The protein below binds the small molecule below.
Small molecule (SMILES): CC(=O)N[C@@H]1[C@@H](O)[C@@H](O)[C@@H](CO)O[C@@H]1O

Sequence of chain 1.DB:
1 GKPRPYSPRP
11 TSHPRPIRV

Binding-site contacts:
Ligand atom C2 contacts residue HIS13 of chain 1.DB at 3.2 Å.
Ligand atom N2 contacts residue HIS13 of chain 1.DB at 3.7 Å.
Ligand atom N2 contacts residue SER12 of chain 1.DB at 4.0 Å.
Ligand atom O7 contacts residue HIS13 of chain 1.DB at 3.4 Å.
Ligand atom O4 contacts residue HIS13 of chain 1.DB at 4.0 Å.
Ligand atom C4 contacts residue PRO14 of chain 1.DB at 4.1 Å (hydrophobic).
Ligand atom C1 contacts residue HIS13 of chain 1.DB at 3.3 Å.
Ligand atom N2 contacts residue THR11 of chain 1.DB at 2.7 Å (h-bond).
Ligand atom C1 contacts residue THR11 of chain 1.DB at 1.4 Å.
Ligand atom C7 contacts residue THR11 of chain 1.DB at 3.4 Å.
Ligand atom O5 contacts residue PRO14 of chain 1.DB at 4.5 Å.
Ligand atom C3 contacts residue PRO14 of chain 1.DB at 4.0 Å (hydrophobic).
Ligand atom C3 contacts residue HIS13 of chain 1.DB at 4.4 Å.
Ligand atom C7 contacts residue SER12 of chain 1.DB at 3.6 Å.
Ligand atom C5 contacts residue THR11 of chain 1.DB at 3.0 Å.
Ligand atom O4 contacts residue ARG15 of chain 1.DB at 3.3 Å (salt-bridge).
Ligand atom C7 contacts residue HIS13 of chain 1.DB at 3.7 Å.
Ligand atom O3 contacts residue PRO14 of chain 1.DB at 3.7 Å.
Ligand atom N2 contacts residue PRO14 of chain 1.DB at 4.0 Å.
Ligand atom C8 contacts residue THR11 of chain 1.DB at 3.3 Å.
Ligand atom C3 contacts residue THR11 of chain 1.DB at 3.5 Å.
Ligand atom C8 contacts residue SER12 of chain 1.DB at 3.1 Å.
Ligand atom C2 contacts residue PRO14 of chain 1.DB at 3.6 Å (hydrophobic).
Ligand atom C8 contacts residue HIS13 of chain 1.DB at 4.2 Å.
Ligand atom O5 contacts residue HIS13 of chain 1.DB at 3.4 Å (h-bond).
Ligand atom C1 contacts residue SER12 of chain 1.DB at 4.4 Å.
Ligand atom O5 contacts residue THR11 of chain 1.DB at 2.3 Å (h-bond).
Ligand atom O7 contacts residue PRO14 of chain 1.DB at 2.9 Å (h-bond).
Ligand atom O6 contacts residue THR11 of chain 1.DB at 4.0 Å.
Ligand atom C7 contacts residue PRO14 of chain 1.DB at 3.6 Å (hydrophobic).
Ligand atom C2 contacts residue THR11 of chain 1.DB at 2.8 Å.
Ligand atom O7 contacts residue SER12 of chain 1.DB at 4.1 Å.
Ligand atom O4 contacts residue PRO14 of chain 1.DB at 3.1 Å.
Ligand atom C6 contacts residue THR11 of chain 1.DB at 4.2 Å.
Ligand atom C4 contacts residue THR11 of chain 1.DB at 3.9 Å.